Sequence of chain 33.H:
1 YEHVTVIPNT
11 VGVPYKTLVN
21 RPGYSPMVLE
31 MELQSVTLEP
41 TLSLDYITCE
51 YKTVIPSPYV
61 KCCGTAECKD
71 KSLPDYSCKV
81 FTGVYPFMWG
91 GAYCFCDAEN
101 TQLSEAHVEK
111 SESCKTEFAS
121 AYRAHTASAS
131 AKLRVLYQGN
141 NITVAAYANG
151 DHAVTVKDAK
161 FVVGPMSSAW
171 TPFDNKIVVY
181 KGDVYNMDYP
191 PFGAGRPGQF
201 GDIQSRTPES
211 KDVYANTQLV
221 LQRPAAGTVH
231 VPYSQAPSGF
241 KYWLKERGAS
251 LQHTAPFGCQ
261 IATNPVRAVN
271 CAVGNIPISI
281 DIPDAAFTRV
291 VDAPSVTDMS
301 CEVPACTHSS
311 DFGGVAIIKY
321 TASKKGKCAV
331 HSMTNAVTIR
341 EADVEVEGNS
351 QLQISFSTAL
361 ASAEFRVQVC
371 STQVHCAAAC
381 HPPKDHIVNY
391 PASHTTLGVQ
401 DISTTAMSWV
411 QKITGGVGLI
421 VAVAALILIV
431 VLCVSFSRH

This protein binds this small molecule.
Small molecule (SMILES): CC(=O)N[C@@H]1[C@@H](O)[C@H](O)[C@@H](CO)O[C@H]1O

Sequence of chain 33.B:
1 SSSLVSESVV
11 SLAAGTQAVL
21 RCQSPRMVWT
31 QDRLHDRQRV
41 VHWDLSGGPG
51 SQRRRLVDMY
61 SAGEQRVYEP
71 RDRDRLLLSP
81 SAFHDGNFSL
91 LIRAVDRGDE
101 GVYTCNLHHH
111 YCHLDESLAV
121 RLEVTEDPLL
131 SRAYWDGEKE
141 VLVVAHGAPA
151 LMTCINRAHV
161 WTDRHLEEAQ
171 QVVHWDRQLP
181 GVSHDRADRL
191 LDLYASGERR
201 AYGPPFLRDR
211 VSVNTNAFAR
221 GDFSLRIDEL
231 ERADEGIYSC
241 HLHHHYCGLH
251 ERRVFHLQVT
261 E

Sequence of chain 33.I:
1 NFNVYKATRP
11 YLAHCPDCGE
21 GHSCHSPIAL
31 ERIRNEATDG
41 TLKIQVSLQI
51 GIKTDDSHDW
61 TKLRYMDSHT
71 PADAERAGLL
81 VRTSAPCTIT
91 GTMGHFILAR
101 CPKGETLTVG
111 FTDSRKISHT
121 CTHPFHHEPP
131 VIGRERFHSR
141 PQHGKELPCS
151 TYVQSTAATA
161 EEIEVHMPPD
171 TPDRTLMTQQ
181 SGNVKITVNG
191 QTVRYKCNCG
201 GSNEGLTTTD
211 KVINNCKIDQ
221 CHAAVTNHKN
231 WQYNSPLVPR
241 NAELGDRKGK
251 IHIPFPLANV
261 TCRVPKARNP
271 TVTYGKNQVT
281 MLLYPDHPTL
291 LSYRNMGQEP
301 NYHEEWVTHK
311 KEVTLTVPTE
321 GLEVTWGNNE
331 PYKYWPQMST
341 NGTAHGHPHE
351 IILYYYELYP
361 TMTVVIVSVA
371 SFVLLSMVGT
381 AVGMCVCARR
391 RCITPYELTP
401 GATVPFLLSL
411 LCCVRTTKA

Binding-site contacts:
Ligand atom O7 contacts residue ASN259 of chain 33.I at 2.8 Å (h-bond).
Ligand atom C2 contacts residue ASN259 of chain 33.I at 2.4 Å.
Ligand atom C4 contacts residue ASN259 of chain 33.I at 4.1 Å.
Ligand atom O6 contacts residue LYS115 of chain 33.H at 3.7 Å.
Ligand atom C8 contacts residue ASN259 of chain 33.I at 4.4 Å.
Ligand atom O5 contacts residue ASN259 of chain 33.I at 2.3 Å (h-bond).
Ligand atom N2 contacts residue ASN259 of chain 33.I at 3.0 Å (h-bond).
Ligand atom C8 contacts residue GLU198 of chain 33.B at 4.1 Å.
Ligand atom C5 contacts residue ASN259 of chain 33.I at 3.6 Å.
Ligand atom O6 contacts residue THR116 of chain 33.H at 3.5 Å.
Ligand atom C3 contacts residue ASN259 of chain 33.I at 3.8 Å.
Ligand atom O6 contacts residue ASN259 of chain 33.I at 4.5 Å.
Ligand atom O7 contacts residue LYS181 of chain 33.H at 4.1 Å.
Ligand atom C4 contacts residue LYS115 of chain 33.H at 4.5 Å.
Ligand atom C7 contacts residue ASN259 of chain 33.I at 3.1 Å.
Ligand atom C6 contacts residue LYS115 of chain 33.H at 4.3 Å.
Ligand atom C1 contacts residue ASN259 of chain 33.I at 1.4 Å.
Ligand atom O5 contacts residue THR116 of chain 33.H at 4.3 Å.